Sequence of chain 1.D:
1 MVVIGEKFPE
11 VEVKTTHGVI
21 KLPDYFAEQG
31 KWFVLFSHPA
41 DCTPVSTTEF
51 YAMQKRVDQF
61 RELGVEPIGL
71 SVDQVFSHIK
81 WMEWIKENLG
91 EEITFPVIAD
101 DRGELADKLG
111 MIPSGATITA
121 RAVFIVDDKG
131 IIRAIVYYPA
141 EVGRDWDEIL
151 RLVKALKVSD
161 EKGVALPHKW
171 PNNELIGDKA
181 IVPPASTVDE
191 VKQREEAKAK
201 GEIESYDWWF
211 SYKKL

The small molecule below binds the protein below.
Small molecule (SMILES): CC(=O)c1ccc2ccccc2c1

Binding-site contacts:
Ligand atom C1 contacts residue ASP41 of chain 1.D at 3.7 Å.
Ligand atom O1 contacts residue PRO184 of chain 1.C at 3.3 Å.
Ligand atom C3 contacts residue CYS42 of chain 1.D at 3.4 Å (hydrophobic).
Ligand atom C9 contacts residue GLU141 of chain 1.D at 3.9 Å.
Ligand atom C1 contacts residue ALA165 of chain 1.C at 4.3 Å (hydrophobic).
Ligand atom O1 contacts residue ALA165 of chain 1.C at 3.6 Å.
Ligand atom C2 contacts residue PRO183 of chain 1.C at 3.9 Å (hydrophobic).
Ligand atom C1 contacts residue PRO184 of chain 1.C at 4.1 Å (hydrophobic).
Ligand atom C6 contacts residue VAL164 of chain 1.C at 3.3 Å (hydrophobic).
Ligand atom C2 contacts residue PRO184 of chain 1.C at 3.9 Å (hydrophobic).
Ligand atom C6 contacts residue ALA165 of chain 1.C at 3.9 Å (hydrophobic).
Ligand atom C2 contacts residue ALA165 of chain 1.C at 3.6 Å (hydrophobic).
Ligand atom O1 contacts residue VAL182 of chain 1.C at 3.7 Å.
Ligand atom C12 contacts residue SER159 of chain 1.C at 4.3 Å.
Ligand atom C7 contacts residue GLU141 of chain 1.D at 4.0 Å.
Ligand atom C11 contacts residue VAL164 of chain 1.C at 3.8 Å (hydrophobic).
Ligand atom C5 contacts residue GLU141 of chain 1.D at 4.0 Å.
Ligand atom C11 contacts residue GLY163 of chain 1.C at 3.8 Å.
Ligand atom C11 contacts residue SER159 of chain 1.C at 4.2 Å.
Ligand atom C7 contacts residue VAL164 of chain 1.C at 4.1 Å (hydrophobic).
Ligand atom C5 contacts residue ALA165 of chain 1.C at 4.3 Å (hydrophobic).
Ligand atom O1 contacts residue CYS42 of chain 1.D at 3.7 Å.
Ligand atom C4 contacts residue VAL164 of chain 1.C at 3.6 Å (hydrophobic).
Ligand atom C10 contacts residue GLU141 of chain 1.D at 4.4 Å.
Ligand atom C4 contacts residue ALA165 of chain 1.C at 3.7 Å (hydrophobic).
Ligand atom C6 contacts residue PRO183 of chain 1.C at 4.0 Å (hydrophobic).
Ligand atom C4 contacts residue ILE181 of chain 1.C at 4.2 Å (hydrophobic).
Ligand atom C4 contacts residue PRO183 of chain 1.C at 3.7 Å (hydrophobic).
Ligand atom C6 contacts residue GLY163 of chain 1.C at 3.3 Å.
Ligand atom C8 contacts residue VAL164 of chain 1.C at 3.5 Å (hydrophobic).
Ligand atom C1 contacts residue CYS42 of chain 1.D at 1.8 Å (hydrophobic).
Ligand atom C4 contacts residue GLY163 of chain 1.C at 4.1 Å.
Ligand atom C3 contacts residue PRO183 of chain 1.C at 4.2 Å (hydrophobic).
Ligand atom C8 contacts residue GLY163 of chain 1.C at 4.1 Å.
Ligand atom O1 contacts residue ILE181 of chain 1.C at 4.1 Å.
Ligand atom C3 contacts residue VAL164 of chain 1.C at 4.4 Å (hydrophobic).
Ligand atom C3 contacts residue ALA165 of chain 1.C at 3.7 Å (hydrophobic).
Ligand atom O1 contacts residue PRO183 of chain 1.C at 3.3 Å.
Ligand atom C2 contacts residue CYS42 of chain 1.D at 2.8 Å (hydrophobic).
Ligand atom C5 contacts residue CYS42 of chain 1.D at 3.3 Å (hydrophobic).

Sequence of chain 1.C:
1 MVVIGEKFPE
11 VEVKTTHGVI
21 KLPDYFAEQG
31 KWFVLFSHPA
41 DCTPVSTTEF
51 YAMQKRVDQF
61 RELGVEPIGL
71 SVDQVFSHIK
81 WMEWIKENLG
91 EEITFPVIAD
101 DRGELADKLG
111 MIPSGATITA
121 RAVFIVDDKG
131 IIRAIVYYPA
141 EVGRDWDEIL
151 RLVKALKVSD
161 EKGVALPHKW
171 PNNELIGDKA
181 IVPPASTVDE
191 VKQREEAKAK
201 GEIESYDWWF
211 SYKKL